Binding-site contacts:
Ligand atom CA contacts residue ILE423 of chain 3.A at 3.8 Å (hydrophobic).
Ligand atom OD1 contacts residue ARG459 of chain 3.A at 3.0 Å (salt-bridge).
Ligand atom OD1 contacts residue GLY427 of chain 3.A at 3.5 Å (h-bond).
Ligand atom OD2 contacts residue ASP456 of chain 3.A at 3.0 Å (salt-bridge).
Ligand atom OXT contacts residue THR460 of chain 3.A at 3.9 Å.
Ligand atom CA contacts residue ASN463 of chain 3.A at 3.7 Å.
Ligand atom CA contacts residue THR460 of chain 3.A at 3.4 Å.
Ligand atom O contacts residue ASN463 of chain 3.A at 2.8 Å (h-bond).
Ligand atom OXT contacts residue SER343 of chain 3.A at 3.5 Å (h-bond).
Ligand atom OD2 contacts residue GLN425 of chain 3.A at 3.7 Å.
Ligand atom CB contacts residue THR382 of chain 3.A at 3.8 Å.
Ligand atom OD2 contacts residue GLY427 of chain 3.A at 2.8 Å (h-bond).
Ligand atom CG contacts residue ASP456 of chain 3.A at 3.4 Å.
Ligand atom N contacts residue ILE423 of chain 3.A at 3.4 Å (h-bond).
Ligand atom OD2 contacts residue ILE423 of chain 3.A at 3.5 Å (h-bond).
Ligand atom OD1 contacts residue ASP456 of chain 3.A at 3.8 Å.
Ligand atom CB contacts residue ALA421 of chain 3.A at 3.4 Å (hydrophobic).
Ligand atom CA contacts residue ASP456 of chain 3.A at 3.8 Å.
Ligand atom C contacts residue GLY422 of chain 3.A at 4.0 Å.
Ligand atom C contacts residue SER345 of chain 3.A at 3.4 Å.
Ligand atom C contacts residue THR460 of chain 3.A at 3.7 Å.
Ligand atom CG contacts residue ILE423 of chain 3.A at 4.0 Å (hydrophobic).
Ligand atom N contacts residue THR460 of chain 3.A at 2.8 Å (h-bond).
Ligand atom OD2 contacts residue ALA426 of chain 3.A at 2.9 Å (h-bond).
Ligand atom OD1 contacts residue THR382 of chain 3.A at 2.7 Å (h-bond).
Ligand atom CG contacts residue ALA426 of chain 3.A at 3.9 Å (hydrophobic).
Ligand atom N contacts residue SER343 of chain 3.A at 2.8 Å (h-bond).
Ligand atom N contacts residue ASP456 of chain 3.A at 2.8 Å (salt-bridge).
Ligand atom O contacts residue SER345 of chain 3.A at 2.7 Å (h-bond).
Ligand atom C contacts residue ASN463 of chain 3.A at 3.6 Å.
Ligand atom OXT contacts residue GLY422 of chain 3.A at 3.1 Å (h-bond).
Ligand atom O contacts residue GLY422 of chain 3.A at 4.0 Å.
Ligand atom CG contacts residue GLY427 of chain 3.A at 3.4 Å.
Ligand atom OXT contacts residue SER345 of chain 3.A at 2.8 Å (h-bond).
Ligand atom OXT contacts residue ILE423 of chain 3.A at 3.6 Å.
Ligand atom OD2 contacts residue ARG459 of chain 3.A at 3.3 Å (salt-bridge).
Ligand atom CB contacts residue ILE423 of chain 3.A at 3.4 Å (hydrophobic).
Ligand atom OXT contacts residue SER344 of chain 3.A at 3.4 Å.
Ligand atom CG contacts residue THR382 of chain 3.A at 3.6 Å.
Ligand atom CG contacts residue ARG459 of chain 3.A at 3.5 Å.

This protein binds this small molecule.
Small molecule (SMILES): N[C@@H](CC(=O)O)C(=O)O

Sequence of chain 3.A:
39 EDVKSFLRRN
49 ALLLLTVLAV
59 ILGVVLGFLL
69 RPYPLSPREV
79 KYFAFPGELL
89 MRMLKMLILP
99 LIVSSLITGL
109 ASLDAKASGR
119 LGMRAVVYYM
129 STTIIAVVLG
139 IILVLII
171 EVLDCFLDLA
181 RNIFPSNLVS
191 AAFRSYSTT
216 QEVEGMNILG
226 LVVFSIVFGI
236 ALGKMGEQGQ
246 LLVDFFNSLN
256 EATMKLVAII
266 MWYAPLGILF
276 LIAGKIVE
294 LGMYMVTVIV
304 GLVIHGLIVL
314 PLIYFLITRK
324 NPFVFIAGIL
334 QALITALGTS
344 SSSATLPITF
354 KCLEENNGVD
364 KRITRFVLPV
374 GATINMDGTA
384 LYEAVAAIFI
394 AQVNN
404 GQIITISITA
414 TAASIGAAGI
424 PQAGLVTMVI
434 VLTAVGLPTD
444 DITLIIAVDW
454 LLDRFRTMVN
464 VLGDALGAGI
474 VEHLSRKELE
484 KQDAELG